Binding-site contacts:
Ligand atom C2 contacts residue ALA402 of chain 1.E at 4.0 Å (hydrophobic).
Ligand atom N7 contacts residue P8E1 of chain 1.RC at 4.5 Å.
Ligand atom O6 contacts residue SER401 of chain 1.E at 2.0 Å (h-bond).
Ligand atom C2 contacts residue SER399 of chain 1.E at 4.0 Å.
Ligand atom O4 contacts residue SER401 of chain 1.E at 4.4 Å.
Ligand atom C1 contacts residue SER399 of chain 1.E at 3.5 Å.
Ligand atom O8 contacts residue SER401 of chain 1.E at 3.5 Å (h-bond).
Ligand atom C3 contacts residue SER401 of chain 1.E at 2.2 Å.
Ligand atom C6 contacts residue P8E1 of chain 1.RC at 3.6 Å.
Ligand atom C4 contacts residue SER401 of chain 1.E at 3.5 Å.
Ligand atom O1B contacts residue SER401 of chain 1.E at 3.2 Å.
Ligand atom O1A contacts residue P8E1 of chain 1.UC at 3.4 Å.
Ligand atom C4 contacts residue P8E1 of chain 1.RC at 3.3 Å.
Ligand atom C5 contacts residue SER401 of chain 1.E at 3.8 Å.
Ligand atom C8 contacts residue SER401 of chain 1.E at 4.4 Å.
Ligand atom C1 contacts residue SER401 of chain 1.E at 2.6 Å.
Ligand atom C6 contacts residue SER401 of chain 1.E at 3.0 Å.
Ligand atom C2 contacts residue SER401 of chain 1.E at 1.5 Å.
Ligand atom O1B contacts residue SER399 of chain 1.E at 2.5 Å (h-bond).
Ligand atom O1A contacts residue SER399 of chain 1.E at 4.5 Å.
Ligand atom C3 contacts residue ALA402 of chain 1.E at 3.6 Å (hydrophobic).
Ligand atom C5 contacts residue P8E1 of chain 1.RC at 3.6 Å.
Ligand atom C3 contacts residue SER399 of chain 1.E at 3.9 Å.
Ligand atom C1 contacts residue P8E1 of chain 1.UC at 4.3 Å.
Ligand atom C3 contacts residue P8E1 of chain 1.RC at 3.5 Å.
Ligand atom O4 contacts residue SER399 of chain 1.E at 4.2 Å.
Ligand atom O1A contacts residue SER401 of chain 1.E at 3.3 Å.
Ligand atom C7 contacts residue SER401 of chain 1.E at 4.2 Å.
Ligand atom O8 contacts residue VAL419 of chain 1.E at 4.4 Å.

This protein binds this small molecule.
Small molecule (SMILES): C[C@H](O)[C@H](N)[C@@H]1O[C@](O)(C(=O)O)C[C@H](O)[C@@H]1N

Sequence of chain 1.E:
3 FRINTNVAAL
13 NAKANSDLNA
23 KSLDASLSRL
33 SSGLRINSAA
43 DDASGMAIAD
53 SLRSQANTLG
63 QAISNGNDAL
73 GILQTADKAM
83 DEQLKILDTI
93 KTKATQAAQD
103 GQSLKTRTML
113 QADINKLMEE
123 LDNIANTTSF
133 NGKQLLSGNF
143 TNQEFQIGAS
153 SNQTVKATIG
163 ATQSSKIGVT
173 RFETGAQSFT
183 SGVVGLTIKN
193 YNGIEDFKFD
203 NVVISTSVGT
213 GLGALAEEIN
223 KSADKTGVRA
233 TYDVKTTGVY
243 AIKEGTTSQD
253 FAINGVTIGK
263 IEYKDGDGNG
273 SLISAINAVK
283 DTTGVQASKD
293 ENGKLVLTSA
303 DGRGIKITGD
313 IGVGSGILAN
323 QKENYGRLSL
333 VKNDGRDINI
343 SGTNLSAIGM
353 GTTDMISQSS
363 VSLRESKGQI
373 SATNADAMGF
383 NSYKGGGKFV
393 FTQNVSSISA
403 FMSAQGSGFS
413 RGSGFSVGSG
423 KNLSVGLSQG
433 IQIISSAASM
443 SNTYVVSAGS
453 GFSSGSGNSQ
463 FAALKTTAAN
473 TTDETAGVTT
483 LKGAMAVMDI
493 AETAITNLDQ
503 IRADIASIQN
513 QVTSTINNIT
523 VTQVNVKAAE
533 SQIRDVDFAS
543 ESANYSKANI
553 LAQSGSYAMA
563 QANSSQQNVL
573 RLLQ